This small molecule binds to this protein.
Small molecule (SMILES): CC(=O)N[C@H]1[C@H](O[C@H]2[C@@H](O)[C@@H](CO)OC[C@@H]2O)O[C@H](CO)[C@@H](O)[C@@H]1O[C@@H]1O[C@H](CO)[C@H](O)[C@H](O[C@]2(C(=O)O)C[C@H](O)[C@@H](NC(C)=O)[C@H]([C@H](O)[C@H](O)CO)O2)[C@H]1O

Sequence of chain 1.A:
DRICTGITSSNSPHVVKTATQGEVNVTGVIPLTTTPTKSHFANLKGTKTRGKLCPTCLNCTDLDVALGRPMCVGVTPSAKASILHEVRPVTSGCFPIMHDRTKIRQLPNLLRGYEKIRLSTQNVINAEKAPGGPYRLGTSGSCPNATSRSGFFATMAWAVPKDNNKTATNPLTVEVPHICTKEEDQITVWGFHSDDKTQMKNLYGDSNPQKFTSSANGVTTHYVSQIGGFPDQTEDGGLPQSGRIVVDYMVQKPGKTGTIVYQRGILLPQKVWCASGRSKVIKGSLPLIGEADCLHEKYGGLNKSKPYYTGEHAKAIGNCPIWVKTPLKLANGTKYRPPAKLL

Binding-site contacts:
Ligand atom C5 contacts residue GLN241 of chain 1.A at 4.0 Å.
Ligand atom C11 contacts residue TRP158 of chain 1.A at 4.0 Å (hydrophobic).
Ligand atom C8 contacts residue GLN241 of chain 1.A at 3.4 Å.
Ligand atom O8 contacts residue TRP158 of chain 1.A at 4.0 Å.
Ligand atom N5 contacts residue THR139 of chain 1.A at 3.3 Å (h-bond).
Ligand atom C8 contacts residue GLN241 of chain 1.A at 4.0 Å.
Ligand atom C8 contacts residue SER242 of chain 1.A at 3.6 Å.
Ligand atom C3 contacts residue GLN241 of chain 1.A at 4.1 Å.
Ligand atom O9 contacts residue ASP195 of chain 1.A at 2.7 Å (salt-bridge).
Ligand atom O9 contacts residue GLN199 of chain 1.A at 4.0 Å.
Ligand atom O6 contacts residue LEU239 of chain 1.A at 4.0 Å.
Ligand atom O4 contacts residue THR139 of chain 1.A at 3.4 Å (h-bond).
Ligand atom C9 contacts residue ASP195 of chain 1.A at 3.4 Å.
Ligand atom C10 contacts residue LEU203 of chain 1.A at 4.1 Å (hydrophobic).
Ligand atom C11 contacts residue ARG136 of chain 1.A at 3.6 Å.
Ligand atom O1B contacts residue GLN241 of chain 1.A at 2.8 Å (h-bond).
Ligand atom O1B contacts residue SER140 of chain 1.A at 2.9 Å (h-bond).
Ligand atom O1A contacts residue SER140 of chain 1.A at 3.4 Å (h-bond).
Ligand atom C5 contacts residue THR139 of chain 1.A at 4.0 Å.
Ligand atom O2 contacts residue PRO240 of chain 1.A at 3.3 Å.
Ligand atom C7 contacts residue PRO240 of chain 1.A at 4.1 Å (hydrophobic).
Ligand atom C11 contacts residue GLY138 of chain 1.A at 3.8 Å.
Ligand atom C4 contacts residue THR139 of chain 1.A at 3.5 Å.
Ligand atom O1A contacts residue GLY141 of chain 1.A at 2.8 Å (h-bond).
Ligand atom O6 contacts residue PRO240 of chain 1.A at 2.9 Å (h-bond).
Ligand atom C1 contacts residue GLN241 of chain 1.A at 3.8 Å.
Ligand atom O8 contacts residue GLN241 of chain 1.A at 3.1 Å (h-bond).
Ligand atom O10 contacts residue ARG136 of chain 1.A at 2.9 Å (salt-bridge).
Ligand atom C8 contacts residue PRO240 of chain 1.A at 3.8 Å (hydrophobic).
Ligand atom C5 contacts residue PRO240 of chain 1.A at 3.5 Å (hydrophobic).
Ligand atom C6 contacts residue PRO240 of chain 1.A at 3.6 Å (hydrophobic).
Ligand atom C1 contacts residue GLY141 of chain 1.A at 3.8 Å.
Ligand atom N5 contacts residue TRP158 of chain 1.A at 4.0 Å.
Ligand atom C10 contacts residue ARG136 of chain 1.A at 3.6 Å.
Ligand atom O10 contacts residue LEU203 of chain 1.A at 3.5 Å.
Ligand atom O5 contacts residue PRO240 of chain 1.A at 3.7 Å.
Ligand atom O7 contacts residue SER242 of chain 1.A at 3.9 Å.
Ligand atom C1 contacts residue SER140 of chain 1.A at 3.5 Å.
Ligand atom O9 contacts residue SER242 of chain 1.A at 3.1 Å (h-bond).
Ligand atom C6 contacts residue LEU239 of chain 1.A at 4.0 Å (hydrophobic).